The small molecule below binds the protein below.
Small molecule (SMILES): CC(=O)N[C@H]1[C@H](O[C@H]2[C@H](O)[C@@H](NC(C)=O)CO[C@@H]2CO)O[C@H](CO)[C@@H](O)[C@@H]1O

Binding-site contacts:
Ligand atom O7 contacts residue ASN62 of chain 1.B at 3.3 Å (h-bond).
Ligand atom C3 contacts residue PRO59 of chain 1.B at 4.3 Å (hydrophobic).
Ligand atom C1 contacts residue ASN62 of chain 1.B at 1.4 Å.
Ligand atom C7 contacts residue PRO59 of chain 1.B at 4.2 Å (hydrophobic).
Ligand atom C8 contacts residue PRO60 of chain 1.B at 3.3 Å (hydrophobic).
Ligand atom C5 contacts residue ASN62 of chain 1.B at 3.8 Å.
Ligand atom C2 contacts residue PRO60 of chain 1.B at 4.3 Å (hydrophobic).
Ligand atom C7 contacts residue PRO60 of chain 1.B at 3.6 Å (hydrophobic).
Ligand atom O5 contacts residue ASN62 of chain 1.B at 2.4 Å (h-bond).
Ligand atom C7 contacts residue ASN62 of chain 1.B at 3.3 Å.
Ligand atom C1 contacts residue PRO60 of chain 1.B at 4.2 Å (hydrophobic).
Ligand atom C8 contacts residue ASN55 of chain 1.B at 3.4 Å.
Ligand atom C4 contacts residue ASN62 of chain 1.B at 4.3 Å.
Ligand atom N2 contacts residue ASN62 of chain 1.B at 2.8 Å (h-bond).
Ligand atom C8 contacts residue PRO59 of chain 1.B at 3.7 Å (hydrophobic).
Ligand atom C2 contacts residue ASN62 of chain 1.B at 2.5 Å.
Ligand atom O3 contacts residue PRO59 of chain 1.B at 3.9 Å.
Ligand atom C3 contacts residue ASN62 of chain 1.B at 3.8 Å.
Ligand atom C8 contacts residue ASN62 of chain 1.B at 4.4 Å.
Ligand atom N2 contacts residue PRO59 of chain 1.B at 3.7 Å.
Ligand atom N2 contacts residue PRO60 of chain 1.B at 3.2 Å (h-bond).

Sequence of chain 1.B:
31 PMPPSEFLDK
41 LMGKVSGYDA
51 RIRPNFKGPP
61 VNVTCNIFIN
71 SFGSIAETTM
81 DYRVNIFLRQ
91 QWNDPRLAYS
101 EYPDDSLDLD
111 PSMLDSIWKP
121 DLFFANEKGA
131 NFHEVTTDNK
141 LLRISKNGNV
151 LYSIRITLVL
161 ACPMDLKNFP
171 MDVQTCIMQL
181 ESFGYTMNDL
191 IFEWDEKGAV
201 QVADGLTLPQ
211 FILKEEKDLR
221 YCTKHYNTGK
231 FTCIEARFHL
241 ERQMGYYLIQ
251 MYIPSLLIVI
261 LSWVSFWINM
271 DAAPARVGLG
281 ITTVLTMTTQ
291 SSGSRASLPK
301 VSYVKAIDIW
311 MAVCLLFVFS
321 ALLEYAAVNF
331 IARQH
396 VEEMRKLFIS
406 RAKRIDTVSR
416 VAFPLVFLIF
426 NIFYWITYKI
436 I